Binding-site contacts:
Ligand atom C3 contacts residue TRP67 of chain 1.C at 3.8 Å (hydrophobic).
Ligand atom C contacts residue SER66 of chain 1.C at 3.7 Å.
Ligand atom C10 contacts residue TRP67 of chain 1.C at 3.7 Å (hydrophobic).
Ligand atom C8' contacts residue SER47 of chain 1.C at 2.4 Å.
Ligand atom C5 contacts residue SER69 of chain 1.C at 3.4 Å.
Ligand atom C7' contacts residue SER47 of chain 1.C at 2.9 Å.
Ligand atom C9 contacts residue GLY78 of chain 1.C at 3.5 Å.
Ligand atom C contacts residue HIS42 of chain 1.B at 3.4 Å.
Ligand atom C1 contacts residue CYS43 of chain 1.C at 3.8 Å (hydrophobic).
Ligand atom C8' contacts residue HIS42 of chain 1.B at 3.7 Å.
Ligand atom C2 contacts residue GLY68 of chain 1.C at 3.9 Å.
Ligand atom C10 contacts residue GLY68 of chain 1.C at 3.4 Å.
Ligand atom O1B contacts residue SER47 of chain 1.C at 2.4 Å (h-bond).
Ligand atom C9' contacts residue HIS42 of chain 1.B at 3.6 Å.
Ligand atom C8 contacts residue SER42 of chain 1.C at 3.5 Å.
Ligand atom C8 contacts residue VAL65 of chain 1.C at 3.6 Å (hydrophobic).
Ligand atom N contacts residue SER66 of chain 1.C at 3.0 Å (h-bond).
Ligand atom O2B contacts residue ASP46 of chain 1.C at 3.6 Å (salt-bridge).
Ligand atom O1B contacts residue HIS42 of chain 1.B at 2.7 Å (h-bond).
Ligand atom C4 contacts residue GLY68 of chain 1.C at 3.6 Å.
Ligand atom C9 contacts residue SER42 of chain 1.C at 3.8 Å.
Ligand atom C7 contacts residue VAL65 of chain 1.C at 3.3 Å (hydrophobic).
Ligand atom N contacts residue HIS42 of chain 1.B at 2.9 Å (h-bond).
Ligand atom C9' contacts residue SER66 of chain 1.C at 3.5 Å.
Ligand atom C7 contacts residue TRP67 of chain 1.C at 3.8 Å (hydrophobic).
Ligand atom O2B contacts residue GLY45 of chain 1.C at 2.9 Å (h-bond).
Ligand atom O2B contacts residue SER47 of chain 1.C at 2.4 Å (h-bond).
Ligand atom C3 contacts residue SER42 of chain 1.C at 3.6 Å.
Ligand atom B contacts residue SER47 of chain 1.C at 1.5 Å.
Ligand atom N contacts residue SER47 of chain 1.C at 2.8 Å (h-bond).
Ligand atom C9 contacts residue TRP67 of chain 1.C at 3.4 Å (hydrophobic).
Ligand atom C2 contacts residue TRP67 of chain 1.C at 3.8 Å (hydrophobic).
Ligand atom C8 contacts residue TRP67 of chain 1.C at 3.5 Å (hydrophobic).
Ligand atom C3 contacts residue GLY68 of chain 1.C at 3.5 Å.
Ligand atom C7' contacts residue CYS43 of chain 1.C at 3.5 Å (hydrophobic).
Ligand atom B contacts residue HIS42 of chain 1.B at 3.1 Å.
Ligand atom O2B contacts residue MET44 of chain 1.C at 3.6 Å.
Ligand atom C4 contacts residue SER69 of chain 1.C at 3.1 Å.
Ligand atom C10 contacts residue SER42 of chain 1.C at 3.5 Å.
Ligand atom O2B contacts residue CYS43 of chain 1.C at 3.6 Å (h-bond).

Sequence of chain 1.C:
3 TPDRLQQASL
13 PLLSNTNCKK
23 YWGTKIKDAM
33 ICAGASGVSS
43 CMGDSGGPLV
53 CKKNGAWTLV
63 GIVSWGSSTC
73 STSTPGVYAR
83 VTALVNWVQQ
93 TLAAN

Sequence of chain 1.B:
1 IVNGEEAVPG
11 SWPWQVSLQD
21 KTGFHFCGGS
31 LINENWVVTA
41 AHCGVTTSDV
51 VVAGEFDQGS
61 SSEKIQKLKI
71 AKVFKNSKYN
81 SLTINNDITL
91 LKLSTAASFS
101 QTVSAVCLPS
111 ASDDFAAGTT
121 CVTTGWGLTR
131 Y

A protein and the small-molecule ligand that binds it are described below.
Small molecule (SMILES): CC(=O)N[C@@H](Cc1cccc2ccccc12)[B-](O)(O)O